Binding-site contacts:
Ligand atom C7 contacts residue ASN324 of chain 1.C at 3.8 Å.
Ligand atom O5 contacts residue ASN324 of chain 1.C at 2.4 Å (h-bond).
Ligand atom C3 contacts residue ASN324 of chain 1.C at 3.8 Å.
Ligand atom C5 contacts residue ASN324 of chain 1.C at 3.7 Å.
Ligand atom O7 contacts residue ASN324 of chain 1.C at 4.3 Å.
Ligand atom C2 contacts residue ASN324 of chain 1.C at 2.5 Å.
Ligand atom C4 contacts residue ASN324 of chain 1.C at 4.2 Å.
Ligand atom C1 contacts residue ASN324 of chain 1.C at 1.4 Å.
Ligand atom N2 contacts residue ASN324 of chain 1.C at 2.8 Å (h-bond).

Sequence of chain 1.C:
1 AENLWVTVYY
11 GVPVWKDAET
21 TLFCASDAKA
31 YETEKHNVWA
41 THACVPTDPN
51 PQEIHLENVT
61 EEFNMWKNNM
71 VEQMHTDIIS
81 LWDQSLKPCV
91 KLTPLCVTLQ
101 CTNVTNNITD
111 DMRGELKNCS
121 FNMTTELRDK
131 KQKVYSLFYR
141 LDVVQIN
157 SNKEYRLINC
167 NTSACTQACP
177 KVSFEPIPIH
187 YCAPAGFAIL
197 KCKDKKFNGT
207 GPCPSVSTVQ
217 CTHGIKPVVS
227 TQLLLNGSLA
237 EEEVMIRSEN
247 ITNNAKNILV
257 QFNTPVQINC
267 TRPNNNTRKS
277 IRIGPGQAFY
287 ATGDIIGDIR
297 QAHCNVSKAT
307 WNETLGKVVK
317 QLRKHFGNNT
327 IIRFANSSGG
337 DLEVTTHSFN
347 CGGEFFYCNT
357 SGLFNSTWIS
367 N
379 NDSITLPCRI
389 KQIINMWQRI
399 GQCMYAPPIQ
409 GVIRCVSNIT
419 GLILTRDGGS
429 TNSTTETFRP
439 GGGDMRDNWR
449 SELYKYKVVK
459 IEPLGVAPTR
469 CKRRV

The protein below binds the small molecule below.
Small molecule (SMILES): CC(=O)N[C@@H]1[C@@H](O)[C@H](O)[C@@H](CO)O[C@H]1O